Sequence of chain 2.B:
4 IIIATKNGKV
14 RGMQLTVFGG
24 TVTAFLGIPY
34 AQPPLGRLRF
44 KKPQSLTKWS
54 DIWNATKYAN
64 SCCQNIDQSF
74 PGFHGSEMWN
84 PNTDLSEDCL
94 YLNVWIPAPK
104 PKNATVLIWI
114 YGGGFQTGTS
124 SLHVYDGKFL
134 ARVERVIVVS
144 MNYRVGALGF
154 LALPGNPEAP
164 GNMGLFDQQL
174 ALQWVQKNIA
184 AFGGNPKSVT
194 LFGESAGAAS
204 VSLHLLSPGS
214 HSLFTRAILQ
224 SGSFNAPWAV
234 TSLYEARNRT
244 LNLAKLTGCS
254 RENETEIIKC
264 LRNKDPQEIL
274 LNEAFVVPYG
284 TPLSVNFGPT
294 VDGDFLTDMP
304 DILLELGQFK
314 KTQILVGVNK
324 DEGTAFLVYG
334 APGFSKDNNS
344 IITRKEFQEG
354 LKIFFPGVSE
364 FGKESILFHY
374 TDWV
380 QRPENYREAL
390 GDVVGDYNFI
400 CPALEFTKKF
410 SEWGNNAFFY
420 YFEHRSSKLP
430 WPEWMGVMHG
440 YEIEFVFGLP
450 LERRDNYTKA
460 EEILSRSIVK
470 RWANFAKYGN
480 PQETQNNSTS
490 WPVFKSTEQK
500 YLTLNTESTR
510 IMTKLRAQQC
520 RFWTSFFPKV

Binding-site contacts:
Ligand atom N2 contacts residue GLY336 of chain 2.B at 4.4 Å.
Ligand atom O7 contacts residue GLY336 of chain 2.B at 4.2 Å.
Ligand atom C3 contacts residue ASN341 of chain 2.B at 3.8 Å.
Ligand atom C5 contacts residue ASN341 of chain 2.B at 3.7 Å.
Ligand atom N2 contacts residue ASN341 of chain 2.B at 2.9 Å (h-bond).
Ligand atom C2 contacts residue ASN341 of chain 2.B at 2.4 Å.
Ligand atom C5 contacts residue SER338 of chain 2.B at 4.1 Å.
Ligand atom C7 contacts residue ASN341 of chain 2.B at 3.1 Å.
Ligand atom O5 contacts residue SER338 of chain 2.B at 3.7 Å.
Ligand atom O7 contacts residue ASN341 of chain 2.B at 2.5 Å (h-bond).
Ligand atom C4 contacts residue ASN341 of chain 2.B at 4.3 Å.
Ligand atom O5 contacts residue ASN341 of chain 2.B at 2.4 Å (h-bond).
Ligand atom C6 contacts residue SER338 of chain 2.B at 4.3 Å.
Ligand atom C1 contacts residue ASN341 of chain 2.B at 1.5 Å.
Ligand atom C1 contacts residue SER338 of chain 2.B at 4.3 Å.
Ligand atom C1 contacts residue GLY336 of chain 2.B at 4.0 Å.
Ligand atom O5 contacts residue SER338 of chain 2.B at 3.9 Å.
Ligand atom O7 contacts residue PRO335 of chain 2.B at 4.3 Å.
Ligand atom C6 contacts residue ASP340 of chain 2.B at 4.2 Å.
Ligand atom C6 contacts residue SER338 of chain 2.B at 3.8 Å.
Ligand atom C5 contacts residue ASN341 of chain 2.B at 4.5 Å.

The small molecule below binds the protein below.
Small molecule (SMILES): CC(=O)N[C@H]1[C@H](O[C@H]2[C@H](O)[C@@H](NC(C)=O)CO[C@@H]2CO[C@@H]2O[C@@H](C)[C@@H](O)[C@@H](O)[C@@H]2O)O[C@H](CO)[C@@H](O)[C@@H]1O